Binding-site contacts:
Ligand atom F33 contacts residue TYR61 of chain 1.L at 3.7 Å.
Ligand atom C24 contacts residue TYR61 of chain 1.L at 3.4 Å (hydrophobic).
Ligand atom C02 contacts residue TRP66 of chain 1.L at 3.7 Å (hydrophobic).
Ligand atom C28 contacts residue TYR47 of chain 1.L at 3.5 Å (hydrophobic).
Ligand atom C31 contacts residue TYR61 of chain 1.L at 3.3 Å (hydrophobic).
Ligand atom C05 contacts residue TYR47 of chain 1.L at 3.6 Å (hydrophobic).
Ligand atom O36 contacts residue HIS64 of chain 1.L at 3.4 Å.
Ligand atom N23 contacts residue TYR61 of chain 1.L at 3.7 Å.
Ligand atom C10 contacts residue HIS59 of chain 1.L at 3.4 Å.
Ligand atom C17 contacts residue PRO35 of chain 1.L at 3.7 Å (hydrophobic).
Ligand atom C05 contacts residue HIS59 of chain 1.L at 3.5 Å.
Ligand atom C35 contacts residue TYR61 of chain 1.L at 3.5 Å (hydrophobic).
Ligand atom N06 contacts residue HIS59 of chain 1.L at 2.8 Å (h-bond).
Ligand atom N30 contacts residue TYR61 of chain 1.L at 3.6 Å.
Ligand atom C19 contacts residue TYR47 of chain 1.L at 3.5 Å (hydrophobic).
Ligand atom C02 contacts residue SER60 of chain 1.L at 3.5 Å.
Ligand atom N16 contacts residue PRO48 of chain 1.L at 3.5 Å (h-bond).
Ligand atom C38 contacts residue HIS64 of chain 1.L at 3.5 Å.
Ligand atom O01 contacts residue TYR61 of chain 1.L at 3.6 Å.
Ligand atom N16 contacts residue ARG56 of chain 1.L at 2.8 Å (salt-bridge).
Ligand atom C35 contacts residue ARG18 of chain 1.L at 3.7 Å.
Ligand atom C17 contacts residue LEU50 of chain 1.L at 3.5 Å (hydrophobic).
Ligand atom N16 contacts residue LEU50 of chain 1.L at 3.6 Å.
Ligand atom C04 contacts residue HIS59 of chain 1.L at 3.3 Å.
Ligand atom O22 contacts residue TYR47 of chain 1.L at 2.8 Å (h-bond).
Ligand atom C38 contacts residue TYR47 of chain 1.L at 3.7 Å (hydrophobic).
Ligand atom C17 contacts residue PRO48 of chain 1.L at 3.0 Å (hydrophobic).
Ligand atom C34 contacts residue ASN16 of chain 1.L at 3.1 Å.
Ligand atom C28 contacts residue TRP37 of chain 1.L at 3.7 Å (hydrophobic).
Ligand atom C03 contacts residue TYR47 of chain 1.L at 3.7 Å (hydrophobic).
Ligand atom O01 contacts residue HIS64 of chain 1.L at 2.6 Å (h-bond).
Ligand atom C11 contacts residue ILE58 of chain 1.L at 3.5 Å (hydrophobic).
Ligand atom C02 contacts residue HIS64 of chain 1.L at 3.5 Å.
Ligand atom C03 contacts residue TRP66 of chain 1.L at 3.4 Å (hydrophobic).
Ligand atom C02 contacts residue TRP37 of chain 1.L at 3.7 Å (hydrophobic).
Ligand atom O36 contacts residue TYR61 of chain 1.L at 3.2 Å.
Ligand atom O01 contacts residue SER60 of chain 1.L at 2.4 Å (h-bond).
Ligand atom C03 contacts residue HIS59 of chain 1.L at 3.6 Å.
Ligand atom C38 contacts residue TRP37 of chain 1.L at 3.6 Å (hydrophobic).
Ligand atom O37 contacts residue TYR61 of chain 1.L at 3.4 Å.

This small molecule binds to this protein.
Small molecule (SMILES): Cc1cc(-c2scnc2C)ccc1[C@H](C)NC(=O)[C@@H]1C[C@@H](O)CN1C(=O)[C@@H](NC(=O)C1(F)CC1)C(C)(C)C

Sequence of chain 1.L:
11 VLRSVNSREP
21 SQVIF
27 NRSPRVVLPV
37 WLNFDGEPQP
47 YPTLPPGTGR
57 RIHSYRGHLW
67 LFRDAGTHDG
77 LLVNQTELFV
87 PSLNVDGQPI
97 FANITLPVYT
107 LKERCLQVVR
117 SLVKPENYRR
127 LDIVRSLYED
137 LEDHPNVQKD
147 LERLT